Binding-site contacts:
Ligand atom C7 contacts residue VAL71 of chain 1.A at 3.7 Å (hydrophobic).
Ligand atom C19 contacts residue ILE215 of chain 1.A at 4.5 Å (hydrophobic).
Ligand atom C5 contacts residue VAL75 of chain 1.A at 4.3 Å (hydrophobic).
Ligand atom C7 contacts residue MET72 of chain 1.A at 3.6 Å (hydrophobic).
Ligand atom C15 contacts residue VAL71 of chain 1.A at 4.0 Å (hydrophobic).
Ligand atom C4 contacts residue LEU98 of chain 1.A at 4.1 Å (hydrophobic).
Ligand atom C3 contacts residue VAL75 of chain 1.A at 4.5 Å (hydrophobic).
Ligand atom C16 contacts residue VAL68 of chain 1.A at 3.6 Å (hydrophobic).
Ligand atom C19 contacts residue VAL212 of chain 1.A at 3.8 Å (hydrophobic).
Ligand atom C6 contacts residue VAL71 of chain 1.A at 4.5 Å (hydrophobic).
Ligand atom C2 contacts residue PHE21 of chain 1.A at 3.8 Å (hydrophobic).
Ligand atom C8 contacts residue MET72 of chain 1.A at 4.0 Å (hydrophobic).
Ligand atom C1 contacts residue PHE21 of chain 1.A at 3.5 Å (hydrophobic).
Ligand atom C3 contacts residue GLU219 of chain 1.A at 3.7 Å.
Ligand atom C4 contacts residue VAL75 of chain 1.A at 3.7 Å (hydrophobic).
Ligand atom C3 contacts residue PHE21 of chain 1.A at 4.4 Å (hydrophobic).
Ligand atom C12 contacts residue MET72 of chain 1.A at 4.3 Å (hydrophobic).
Ligand atom C2 contacts residue GLU219 of chain 1.A at 4.1 Å.
Ligand atom C6 contacts residue VAL75 of chain 1.A at 3.8 Å (hydrophobic).
Ligand atom C14 contacts residue MET72 of chain 1.A at 3.8 Å (hydrophobic).
Ligand atom C2 contacts residue ILE215 of chain 1.A at 4.5 Å (hydrophobic).
Ligand atom C18 contacts residue MET216 of chain 1.A at 4.5 Å (hydrophobic).
Ligand atom C18 contacts residue VAL212 of chain 1.A at 4.1 Å (hydrophobic).
Ligand atom C3 contacts residue ASN18 of chain 1.A at 4.1 Å.
Ligand atom C26 contacts residue ILE64 of chain 1.A at 3.8 Å (hydrophobic).
Ligand atom O1 contacts residue ASN18 of chain 1.A at 3.0 Å (h-bond).
Ligand atom C26 contacts residue VAL68 of chain 1.A at 4.3 Å (hydrophobic).
Ligand atom C11 contacts residue VAL212 of chain 1.A at 4.1 Å (hydrophobic).
Ligand atom C6 contacts residue MET72 of chain 1.A at 4.4 Å (hydrophobic).
Ligand atom C6 contacts residue LEU101 of chain 1.A at 3.5 Å (hydrophobic).
Ligand atom C22 contacts residue VAL68 of chain 1.A at 3.8 Å (hydrophobic).
Ligand atom C5 contacts residue LEU101 of chain 1.A at 4.2 Å (hydrophobic).
Ligand atom C17 contacts residue VAL68 of chain 1.A at 3.8 Å (hydrophobic).
Ligand atom O1 contacts residue GLU219 of chain 1.A at 2.6 Å (salt-bridge).
Ligand atom C9 contacts residue MET72 of chain 1.A at 3.9 Å (hydrophobic).
Ligand atom C7 contacts residue LEU101 of chain 1.A at 3.8 Å (hydrophobic).
Ligand atom C4 contacts residue GLU219 of chain 1.A at 4.1 Å.
Ligand atom C8 contacts residue LEU101 of chain 1.A at 4.3 Å (hydrophobic).
Ligand atom O1 contacts residue PHE94 of chain 1.A at 4.4 Å.
Ligand atom C19 contacts residue MET216 of chain 1.A at 3.6 Å (hydrophobic).

A protein and the small-molecule ligand that binds it are described below.
Small molecule (SMILES): CC(C)CCC[C@@H](C)[C@H]1CC[C@H]2[C@@H]3CC=C4C[C@@H](O)CC[C@]4(C)[C@H]3CC[C@]12C

Sequence of chain 1.A:
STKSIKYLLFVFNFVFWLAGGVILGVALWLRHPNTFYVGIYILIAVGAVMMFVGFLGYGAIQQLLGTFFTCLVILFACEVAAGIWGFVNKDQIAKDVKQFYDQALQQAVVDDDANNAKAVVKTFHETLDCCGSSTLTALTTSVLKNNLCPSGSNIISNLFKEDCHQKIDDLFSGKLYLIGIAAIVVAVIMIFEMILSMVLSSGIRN